Sequence of chain 40.A:
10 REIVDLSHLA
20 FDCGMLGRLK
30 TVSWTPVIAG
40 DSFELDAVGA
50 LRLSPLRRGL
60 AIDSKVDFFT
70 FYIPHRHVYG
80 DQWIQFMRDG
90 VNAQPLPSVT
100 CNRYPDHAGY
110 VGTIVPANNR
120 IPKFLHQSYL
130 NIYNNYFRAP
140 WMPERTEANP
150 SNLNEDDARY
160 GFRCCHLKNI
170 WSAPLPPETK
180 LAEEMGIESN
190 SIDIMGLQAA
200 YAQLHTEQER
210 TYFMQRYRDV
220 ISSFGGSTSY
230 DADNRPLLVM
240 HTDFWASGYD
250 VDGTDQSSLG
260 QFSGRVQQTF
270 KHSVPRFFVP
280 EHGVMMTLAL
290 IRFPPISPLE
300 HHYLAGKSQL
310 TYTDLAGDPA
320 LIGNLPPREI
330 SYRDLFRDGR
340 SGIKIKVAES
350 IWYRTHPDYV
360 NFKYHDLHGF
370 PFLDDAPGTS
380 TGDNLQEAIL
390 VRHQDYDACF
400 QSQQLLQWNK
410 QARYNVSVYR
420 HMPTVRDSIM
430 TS

A small-molecule ligand and the protein it binds are described below.
Small molecule (SMILES): Nc1ccn([C@H]2C[C@H](O)[C@@H](COP(=O)(O)O)O2)c(=O)n1

Binding-site contacts:
Ligand atom C5' contacts residue DC1 of chain 59.F at 1.4 Å.
Ligand atom OP1 contacts residue DC1 of chain 59.F at 0.4 Å (h-bond).
Ligand atom C2' contacts residue DC1 of chain 59.F at 1.2 Å.
Ligand atom O3' contacts residue PHE277 of chain 40.A at 4.1 Å.
Ligand atom C1' contacts residue PHE277 of chain 40.A at 3.9 Å (hydrophobic).
Ligand atom OP1 contacts residue ARG10 of chain 40.A at 3.8 Å.
Ligand atom P contacts residue DC1 of chain 59.F at 1.1 Å.
Ligand atom C1' contacts residue DC1 of chain 59.F at 1.3 Å.
Ligand atom O4' contacts residue DC1 of chain 59.F at 0.3 Å (h-bond).
Ligand atom C3' contacts residue PHE277 of chain 40.A at 3.6 Å (hydrophobic).
Ligand atom O5' contacts residue DC1 of chain 59.F at 1.2 Å (h-bond).
Ligand atom C3' contacts residue DC1 of chain 59.F at 0.8 Å.
Ligand atom OP2 contacts residue DC1 of chain 59.F at 1.0 Å.
Ligand atom OP1 contacts residue PHE277 of chain 40.A at 4.1 Å.
Ligand atom C4' contacts residue DC1 of chain 59.F at 1.2 Å.
Ligand atom C2' contacts residue PHE277 of chain 40.A at 2.8 Å (hydrophobic).
Ligand atom O3' contacts residue DC1 of chain 59.F at 1.1 Å (h-bond).